Sequence of chain 1.B:
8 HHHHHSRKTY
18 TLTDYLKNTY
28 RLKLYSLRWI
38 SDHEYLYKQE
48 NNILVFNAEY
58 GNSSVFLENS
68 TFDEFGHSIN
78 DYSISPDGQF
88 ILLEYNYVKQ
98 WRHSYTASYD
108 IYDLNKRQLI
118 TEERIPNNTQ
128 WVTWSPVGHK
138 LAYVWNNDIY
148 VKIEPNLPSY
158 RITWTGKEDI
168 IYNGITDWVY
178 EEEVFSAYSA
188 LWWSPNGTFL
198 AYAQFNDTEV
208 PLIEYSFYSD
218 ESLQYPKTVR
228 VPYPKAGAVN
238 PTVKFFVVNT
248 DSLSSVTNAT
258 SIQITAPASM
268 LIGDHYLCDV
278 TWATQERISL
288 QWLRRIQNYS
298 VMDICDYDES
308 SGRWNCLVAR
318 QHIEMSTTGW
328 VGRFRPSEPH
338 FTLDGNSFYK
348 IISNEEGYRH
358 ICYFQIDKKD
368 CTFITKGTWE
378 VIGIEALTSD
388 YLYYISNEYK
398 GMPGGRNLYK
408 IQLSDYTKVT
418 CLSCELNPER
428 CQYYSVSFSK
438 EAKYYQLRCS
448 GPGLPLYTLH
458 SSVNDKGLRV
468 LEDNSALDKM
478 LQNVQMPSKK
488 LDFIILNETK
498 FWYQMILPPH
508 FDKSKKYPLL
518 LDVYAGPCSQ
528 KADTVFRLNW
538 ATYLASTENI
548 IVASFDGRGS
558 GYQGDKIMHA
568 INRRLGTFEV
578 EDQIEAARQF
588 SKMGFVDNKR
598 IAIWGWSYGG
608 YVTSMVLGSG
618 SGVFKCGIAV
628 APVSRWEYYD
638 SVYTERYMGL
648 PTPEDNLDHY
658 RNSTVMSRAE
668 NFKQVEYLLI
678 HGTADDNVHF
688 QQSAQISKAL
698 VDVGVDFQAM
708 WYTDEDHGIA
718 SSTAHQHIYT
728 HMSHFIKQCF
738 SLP

Binding-site contacts:
Ligand atom C7 contacts residue SER61 of chain 1.B at 4.0 Å.
Ligand atom N2 contacts residue ASN59 of chain 1.B at 3.6 Å.
Ligand atom C5 contacts residue ASN59 of chain 1.B at 3.8 Å.
Ligand atom C8 contacts residue SER61 of chain 1.B at 4.4 Å.
Ligand atom C3 contacts residue ASN59 of chain 1.B at 4.0 Å.
Ligand atom C2 contacts residue ASN59 of chain 1.B at 2.8 Å.
Ligand atom C4 contacts residue ASN59 of chain 1.B at 4.3 Å.
Ligand atom N2 contacts residue SER61 of chain 1.B at 4.3 Å.
Ligand atom O5 contacts residue ASN59 of chain 1.B at 2.4 Å (h-bond).
Ligand atom C1 contacts residue ASN59 of chain 1.B at 1.7 Å.
Ligand atom O7 contacts residue SER61 of chain 1.B at 3.9 Å.

A small-molecule ligand and the protein it binds are described below.
Small molecule (SMILES): CC(=O)N[C@@H]1[C@@H](O)[C@H](O)[C@@H](CO)O[C@H]1O